Binding-site contacts:
Ligand atom C9 contacts residue HEM1 of chain 1.U at 3.2 Å.
Ligand atom C1 contacts residue PHE107 of chain 1.E at 3.8 Å (hydrophobic).
Ligand atom C1 contacts residue TRP93 of chain 1.E at 3.5 Å (hydrophobic).
Ligand atom C5 contacts residue PHE107 of chain 1.E at 4.0 Å (hydrophobic).
Ligand atom C4 contacts residue TRP93 of chain 1.E at 3.9 Å (hydrophobic).
Ligand atom C11 contacts residue THR295 of chain 1.E at 3.9 Å.
Ligand atom C19 contacts residue GLY356 of chain 1.E at 3.7 Å.
Ligand atom C14 contacts residue GLY356 of chain 1.E at 4.0 Å.
Ligand atom C11 contacts residue HEM1 of chain 1.U at 3.0 Å.
Ligand atom C18 contacts residue GLY356 of chain 1.E at 3.6 Å.
Ligand atom C3 contacts residue GLY291 of chain 1.E at 3.6 Å.
Ligand atom C21 contacts residue LEU357 of chain 1.E at 3.8 Å (hydrophobic).
Ligand atom CL7 contacts residue TRP237 of chain 1.E at 3.8 Å.
Ligand atom C14 contacts residue VAL355 of chain 1.E at 3.6 Å (hydrophobic).
Ligand atom CL7 contacts residue TRP93 of chain 1.E at 3.5 Å.
Ligand atom C4 contacts residue GLY291 of chain 1.E at 3.6 Å.
Ligand atom C4 contacts residue PHE208 of chain 1.E at 4.0 Å (hydrophobic).
Ligand atom C12 contacts residue THR295 of chain 1.E at 3.8 Å.
Ligand atom CL7 contacts residue GLU287 of chain 1.E at 4.0 Å.
Ligand atom C3 contacts residue TRP93 of chain 1.E at 3.5 Å (hydrophobic).
Ligand atom F22 contacts residue GLU287 of chain 1.E at 3.4 Å.
Ligand atom N23 contacts residue GLY356 of chain 1.E at 3.4 Å (h-bond).
Ligand atom C16 contacts residue PHE464 of chain 1.E at 3.5 Å (hydrophobic).
Ligand atom C13 contacts residue THR295 of chain 1.E at 3.8 Å.
Ligand atom N23 contacts residue VAL355 of chain 1.E at 4.0 Å.
Ligand atom F22 contacts residue PHE107 of chain 1.E at 3.4 Å.
Ligand atom C19 contacts residue HEM1 of chain 1.U at 3.3 Å.
Ligand atom C17 contacts residue PHE208 of chain 1.E at 4.0 Å (hydrophobic).
Ligand atom C21 contacts residue PHE358 of chain 1.E at 3.4 Å (hydrophobic).
Ligand atom C15 contacts residue GLY356 of chain 1.E at 3.9 Å.
Ligand atom N10 contacts residue HEM1 of chain 1.U at 2.2 Å.
Ligand atom C3 contacts residue PHE208 of chain 1.E at 4.0 Å (hydrophobic).
Ligand atom F22 contacts residue TRP93 of chain 1.E at 3.8 Å.
Ligand atom C21 contacts residue LEU384 of chain 1.E at 3.9 Å (hydrophobic).
Ligand atom C9 contacts residue PHE107 of chain 1.E at 3.8 Å (hydrophobic).
Ligand atom C2 contacts residue TRP93 of chain 1.E at 3.3 Å (hydrophobic).
Ligand atom C8 contacts residue THR295 of chain 1.E at 4.0 Å.
Ligand atom C21 contacts residue GLY356 of chain 1.E at 3.6 Å.
Ligand atom C8 contacts residue PHE107 of chain 1.E at 3.7 Å (hydrophobic).
Ligand atom C6 contacts residue PHE107 of chain 1.E at 3.5 Å (hydrophobic).

A small-molecule ligand and the protein it binds are described below.
Small molecule (SMILES): CCC(=O)N[C@@H]1CCCc2c(-c3ccc(Cl)c(F)c3)cncc21

Sequence of chain 1.E:
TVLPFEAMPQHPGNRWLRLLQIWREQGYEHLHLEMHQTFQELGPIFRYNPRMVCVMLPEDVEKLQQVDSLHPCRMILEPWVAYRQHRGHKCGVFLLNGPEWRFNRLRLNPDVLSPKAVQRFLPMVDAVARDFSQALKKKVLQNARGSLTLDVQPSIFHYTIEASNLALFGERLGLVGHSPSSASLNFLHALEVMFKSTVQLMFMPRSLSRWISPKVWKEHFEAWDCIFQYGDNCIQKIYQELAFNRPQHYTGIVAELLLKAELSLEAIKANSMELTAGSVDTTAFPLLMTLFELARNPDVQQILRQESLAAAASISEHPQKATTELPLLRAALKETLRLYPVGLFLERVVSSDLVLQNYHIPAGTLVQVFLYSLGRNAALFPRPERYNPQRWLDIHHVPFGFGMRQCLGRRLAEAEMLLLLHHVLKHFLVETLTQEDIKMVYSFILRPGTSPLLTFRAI